Sequence of chain 1.B:
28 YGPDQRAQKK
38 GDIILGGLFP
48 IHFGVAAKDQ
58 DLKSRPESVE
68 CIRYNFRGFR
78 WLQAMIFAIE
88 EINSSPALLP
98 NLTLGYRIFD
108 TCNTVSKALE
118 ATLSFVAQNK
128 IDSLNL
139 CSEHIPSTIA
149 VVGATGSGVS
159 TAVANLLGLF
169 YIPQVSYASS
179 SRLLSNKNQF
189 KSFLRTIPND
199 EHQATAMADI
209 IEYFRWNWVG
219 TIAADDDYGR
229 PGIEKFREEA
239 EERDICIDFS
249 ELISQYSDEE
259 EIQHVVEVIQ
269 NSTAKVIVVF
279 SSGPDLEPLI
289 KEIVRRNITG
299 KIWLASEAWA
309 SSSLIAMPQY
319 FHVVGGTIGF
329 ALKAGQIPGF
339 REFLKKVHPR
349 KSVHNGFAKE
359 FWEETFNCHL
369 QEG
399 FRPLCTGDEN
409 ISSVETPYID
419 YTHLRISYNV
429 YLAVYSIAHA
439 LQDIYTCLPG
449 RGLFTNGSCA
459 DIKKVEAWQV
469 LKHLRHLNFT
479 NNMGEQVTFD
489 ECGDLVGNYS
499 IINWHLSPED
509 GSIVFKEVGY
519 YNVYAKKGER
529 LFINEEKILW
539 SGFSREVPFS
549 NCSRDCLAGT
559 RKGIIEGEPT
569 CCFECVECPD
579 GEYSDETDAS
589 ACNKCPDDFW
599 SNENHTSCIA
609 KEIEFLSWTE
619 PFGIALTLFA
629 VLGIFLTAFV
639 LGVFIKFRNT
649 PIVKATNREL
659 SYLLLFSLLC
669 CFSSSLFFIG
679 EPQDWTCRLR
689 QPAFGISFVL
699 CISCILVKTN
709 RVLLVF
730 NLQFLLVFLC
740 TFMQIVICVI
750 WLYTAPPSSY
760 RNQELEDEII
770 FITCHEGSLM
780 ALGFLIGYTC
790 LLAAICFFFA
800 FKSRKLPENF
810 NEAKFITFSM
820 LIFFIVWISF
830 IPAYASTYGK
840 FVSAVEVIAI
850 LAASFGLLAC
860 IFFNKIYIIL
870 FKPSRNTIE

Binding-site contacts:
Ligand atom CH2 contacts residue ALA306 of chain 1.B at 3.7 Å (hydrophobic).
Ligand atom O contacts residue ALA176 of chain 1.B at 4.0 Å.
Ligand atom OXT contacts residue GLY154 of chain 1.B at 3.6 Å.
Ligand atom CE2 contacts residue ALA306 of chain 1.B at 3.9 Å (hydrophobic).
Ligand atom CZ2 contacts residue ALA306 of chain 1.B at 3.8 Å (hydrophobic).
Ligand atom CD2 contacts residue ALA306 of chain 1.B at 4.0 Å (hydrophobic).
Ligand atom O contacts residue SER178 of chain 1.B at 3.7 Å.
Ligand atom N contacts residue TYR226 of chain 1.B at 3.6 Å.
Ligand atom CD1 contacts residue GLU305 of chain 1.B at 3.4 Å.
Ligand atom CB contacts residue ALA176 of chain 1.B at 3.6 Å (hydrophobic).
Ligand atom CZ3 contacts residue ALA306 of chain 1.B at 4.2 Å (hydrophobic).
Ligand atom OXT contacts residue TYR226 of chain 1.B at 3.6 Å.
Ligand atom CG contacts residue ALA306 of chain 1.B at 4.1 Å (hydrophobic).
Ligand atom O contacts residue SER177 of chain 1.B at 3.8 Å.
Ligand atom CD1 contacts residue ALA176 of chain 1.B at 3.9 Å (hydrophobic).
Ligand atom O contacts residue THR153 of chain 1.B at 3.8 Å.
Ligand atom CD2 contacts residue THR153 of chain 1.B at 4.1 Å.
Ligand atom CH2 contacts residue ARG74 of chain 1.B at 3.8 Å.
Ligand atom CH2 contacts residue TRP78 of chain 1.B at 4.0 Å (hydrophobic).
Ligand atom CE3 contacts residue THR153 of chain 1.B at 3.7 Å.
Ligand atom NE1 contacts residue ILE424 of chain 1.B at 4.0 Å.
Ligand atom C contacts residue SER155 of chain 1.B at 3.6 Å.
Ligand atom CA contacts residue TYR226 of chain 1.B at 3.9 Å (hydrophobic).
Ligand atom CA contacts residue ALA176 of chain 1.B at 3.8 Å (hydrophobic).
Ligand atom N contacts residue ALA176 of chain 1.B at 3.0 Å (h-bond).
Ligand atom CZ2 contacts residue ARG74 of chain 1.B at 3.9 Å.
Ligand atom OXT contacts residue SER155 of chain 1.B at 3.8 Å.
Ligand atom NE1 contacts residue GLU305 of chain 1.B at 3.3 Å (salt-bridge).
Ligand atom CZ2 contacts residue TRP78 of chain 1.B at 4.1 Å (hydrophobic).
Ligand atom OXT contacts residue THR153 of chain 1.B at 4.1 Å.
Ligand atom CB contacts residue THR153 of chain 1.B at 3.4 Å.
Ligand atom O contacts residue SER155 of chain 1.B at 2.6 Å (h-bond).
Ligand atom CA contacts residue THR153 of chain 1.B at 4.1 Å.
Ligand atom O contacts residue TYR226 of chain 1.B at 3.5 Å.
Ligand atom C contacts residue THR153 of chain 1.B at 3.8 Å.
Ligand atom N contacts residue SER178 of chain 1.B at 2.9 Å (h-bond).
Ligand atom NE1 contacts residue ALA306 of chain 1.B at 4.1 Å.
Ligand atom CG contacts residue ALA176 of chain 1.B at 4.0 Å (hydrophobic).
Ligand atom C contacts residue GLY154 of chain 1.B at 4.1 Å.
Ligand atom C contacts residue TYR226 of chain 1.B at 3.6 Å (hydrophobic).

A small-molecule ligand and the protein it binds are described below.
Small molecule (SMILES): N[C@@H](Cc1c[nH]c2ccccc12)C(=O)O